Sequence of chain 1.C:
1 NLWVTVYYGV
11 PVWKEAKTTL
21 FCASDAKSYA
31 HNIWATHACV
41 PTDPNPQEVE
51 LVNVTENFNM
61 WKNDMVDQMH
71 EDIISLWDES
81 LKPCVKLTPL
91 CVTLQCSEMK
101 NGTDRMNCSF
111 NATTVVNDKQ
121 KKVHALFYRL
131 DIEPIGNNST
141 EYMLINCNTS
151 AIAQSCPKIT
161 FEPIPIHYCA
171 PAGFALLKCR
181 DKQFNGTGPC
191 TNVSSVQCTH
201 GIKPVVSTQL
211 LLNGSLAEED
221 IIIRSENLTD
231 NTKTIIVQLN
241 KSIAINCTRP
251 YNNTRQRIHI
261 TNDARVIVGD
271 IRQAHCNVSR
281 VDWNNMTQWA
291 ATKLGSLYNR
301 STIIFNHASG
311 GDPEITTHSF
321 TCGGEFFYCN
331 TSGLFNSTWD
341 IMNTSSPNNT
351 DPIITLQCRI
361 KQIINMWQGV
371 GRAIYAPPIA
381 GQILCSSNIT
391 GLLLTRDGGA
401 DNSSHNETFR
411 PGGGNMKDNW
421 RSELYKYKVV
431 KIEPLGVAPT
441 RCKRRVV

Binding-site contacts:
Ligand atom C1 contacts residue ASN402 of chain 1.C at 1.4 Å.
Ligand atom C4 contacts residue ASN402 of chain 1.C at 4.3 Å.
Ligand atom O5 contacts residue SER403 of chain 1.C at 3.6 Å.
Ligand atom C5 contacts residue SER403 of chain 1.C at 4.3 Å.
Ligand atom C8 contacts residue ASN402 of chain 1.C at 4.1 Å.
Ligand atom C3 contacts residue ASN402 of chain 1.C at 3.9 Å.
Ligand atom C1 contacts residue SER403 of chain 1.C at 4.1 Å.
Ligand atom C3 contacts residue SER403 of chain 1.C at 4.5 Å.
Ligand atom N2 contacts residue ASN402 of chain 1.C at 3.0 Å (h-bond).
Ligand atom C7 contacts residue ASN402 of chain 1.C at 3.7 Å.
Ligand atom C2 contacts residue ASP401 of chain 1.C at 4.4 Å.
Ligand atom N2 contacts residue ASP401 of chain 1.C at 4.0 Å.
Ligand atom C2 contacts residue ASN402 of chain 1.C at 2.5 Å.
Ligand atom C4 contacts residue SER403 of chain 1.C at 4.0 Å.
Ligand atom O5 contacts residue ASN402 of chain 1.C at 2.5 Å (h-bond).
Ligand atom C2 contacts residue SER403 of chain 1.C at 3.9 Å.
Ligand atom C5 contacts residue ASN402 of chain 1.C at 3.7 Å.
Ligand atom C1 contacts residue ASP401 of chain 1.C at 4.3 Å.
Ligand atom O6 contacts residue ASN402 of chain 1.C at 3.9 Å.

The small molecule below binds the protein below.
Small molecule (SMILES): CC(=O)N[C@@H]1[C@@H](O)[C@H](O)[C@@H](CO)O[C@H]1O